Binding-site contacts:
Ligand atom C16 contacts residue GLY238 of chain 2.B at 4.1 Å.
Ligand atom C14 contacts residue MET102 of chain 2.B at 4.2 Å (hydrophobic).
Ligand atom C6 contacts residue LEU105 of chain 2.B at 4.1 Å (hydrophobic).
Ligand atom C3 contacts residue PHE122 of chain 2.B at 4.0 Å (hydrophobic).
Ligand atom C12 contacts residue VAL253 of chain 2.B at 4.1 Å (hydrophobic).
Ligand atom C6 contacts residue MET106 of chain 2.B at 4.1 Å (hydrophobic).
Ligand atom O25 contacts residue LEU242 of chain 2.B at 3.0 Å.
Ligand atom O23 contacts residue PHE122 of chain 2.B at 4.2 Å.
Ligand atom C1 contacts residue LEU64 of chain 2.B at 4.2 Å (hydrophobic).
Ligand atom O25 contacts residue HIS241 of chain 2.B at 3.3 Å (h-bond).
Ligand atom C21 contacts residue LEU64 of chain 2.B at 3.7 Å (hydrophobic).
Ligand atom C2 contacts residue PHE122 of chain 2.B at 4.1 Å (hydrophobic).
Ligand atom O23 contacts residue ARG112 of chain 2.B at 3.2 Å (salt-bridge).
Ligand atom C5 contacts residue LEU105 of chain 2.B at 3.9 Å (hydrophobic).
Ligand atom C22 contacts residue LEU64 of chain 2.B at 3.4 Å (hydrophobic).
Ligand atom C19 contacts residue LEU146 of chain 2.B at 3.9 Å (hydrophobic).
Ligand atom C4 contacts residue PHE122 of chain 2.B at 4.1 Å (hydrophobic).
Ligand atom C18 contacts residue LEU242 of chain 2.B at 3.5 Å (hydrophobic).
Ligand atom C22 contacts residue THR65 of chain 2.B at 3.4 Å.
Ligand atom C17 contacts residue LEU242 of chain 2.B at 3.6 Å (hydrophobic).
Ligand atom C2 contacts residue ALA68 of chain 2.B at 4.1 Å (hydrophobic).
Ligand atom O23 contacts residue LEU67 of chain 2.B at 4.1 Å.
Ligand atom C3 contacts residue GLU71 of chain 2.B at 3.3 Å.
Ligand atom C10 contacts residue LEU105 of chain 2.B at 3.8 Å (hydrophobic).
Ligand atom C2 contacts residue LEU105 of chain 2.B at 4.1 Å (hydrophobic).
Ligand atom C19 contacts residue LEU109 of chain 2.B at 3.5 Å (hydrophobic).
Ligand atom C1 contacts residue LEU105 of chain 2.B at 3.9 Å (hydrophobic).
Ligand atom C3 contacts residue LEU105 of chain 2.B at 3.9 Å (hydrophobic).
Ligand atom C4 contacts residue LEU105 of chain 2.B at 3.6 Å (hydrophobic).
Ligand atom O25 contacts residue GLY238 of chain 2.B at 3.2 Å (h-bond).
Ligand atom C2 contacts residue GLU71 of chain 2.B at 3.5 Å.
Ligand atom C20 contacts residue PHE122 of chain 2.B at 3.8 Å (hydrophobic).
Ligand atom C17 contacts residue GLY238 of chain 2.B at 3.8 Å.
Ligand atom O23 contacts residue GLU71 of chain 2.B at 2.6 Å (salt-bridge).
Ligand atom C17 contacts residue HIS241 of chain 2.B at 4.1 Å.
Ligand atom O23 contacts residue LEU105 of chain 2.B at 3.9 Å.
Ligand atom C16 contacts residue HIS241 of chain 2.B at 4.1 Å.
Ligand atom C19 contacts residue PHE122 of chain 2.B at 3.9 Å (hydrophobic).
Ligand atom C19 contacts residue ILE142 of chain 2.B at 4.2 Å (hydrophobic).
Ligand atom C1 contacts residue ALA68 of chain 2.B at 3.7 Å (hydrophobic).

Sequence of chain 2.B:
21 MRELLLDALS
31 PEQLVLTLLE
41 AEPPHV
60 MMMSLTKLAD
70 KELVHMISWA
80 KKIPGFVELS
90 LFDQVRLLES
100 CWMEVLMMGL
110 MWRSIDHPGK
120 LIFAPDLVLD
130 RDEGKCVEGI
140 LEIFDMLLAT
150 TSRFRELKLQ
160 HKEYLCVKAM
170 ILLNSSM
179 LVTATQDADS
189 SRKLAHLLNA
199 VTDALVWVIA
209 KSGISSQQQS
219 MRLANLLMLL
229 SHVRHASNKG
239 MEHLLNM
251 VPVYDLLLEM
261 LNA

The protein below binds the small molecule below.
Small molecule (SMILES): CC[C@@H]1Cc2cc(O)ccc2C2=C1c1ccc(O)cc1C[C@H]2CC